Sequence of chain 1.A:
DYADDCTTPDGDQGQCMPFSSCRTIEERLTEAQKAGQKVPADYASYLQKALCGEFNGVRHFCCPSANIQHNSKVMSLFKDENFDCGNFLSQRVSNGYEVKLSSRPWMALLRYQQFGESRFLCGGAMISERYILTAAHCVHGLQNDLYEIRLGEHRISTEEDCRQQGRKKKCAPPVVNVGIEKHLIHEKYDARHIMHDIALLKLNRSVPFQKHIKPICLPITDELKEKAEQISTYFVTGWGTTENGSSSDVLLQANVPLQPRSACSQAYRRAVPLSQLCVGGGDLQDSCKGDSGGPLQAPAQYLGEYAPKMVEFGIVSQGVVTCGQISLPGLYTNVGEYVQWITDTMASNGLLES

This protein binds this small molecule.
Small molecule (SMILES): CC(=O)N[C@@H]1[C@@H](O)[C@H](O)[C@@H](CO)O[C@H]1O

Binding-site contacts:
Ligand atom O7 contacts residue ASN270 of chain 1.A at 4.5 Å.
Ligand atom O5 contacts residue ASN270 of chain 1.A at 2.2 Å (h-bond).
Ligand atom O7 contacts residue THR348 of chain 1.A at 3.4 Å.
Ligand atom C7 contacts residue ASN270 of chain 1.A at 4.2 Å.
Ligand atom N2 contacts residue ASN270 of chain 1.A at 3.2 Å (h-bond).
Ligand atom C8 contacts residue VAL346 of chain 1.A at 4.2 Å (hydrophobic).
Ligand atom N2 contacts residue THR268 of chain 1.A at 4.5 Å.
Ligand atom C7 contacts residue THR348 of chain 1.A at 4.4 Å.
Ligand atom C7 contacts residue THR268 of chain 1.A at 4.2 Å.
Ligand atom C1 contacts residue GLU269 of chain 1.A at 3.5 Å.
Ligand atom C2 contacts residue GLU269 of chain 1.A at 3.9 Å.
Ligand atom C8 contacts residue THR268 of chain 1.A at 4.0 Å.
Ligand atom C3 contacts residue GLU269 of chain 1.A at 4.3 Å.
Ligand atom C4 contacts residue ASN270 of chain 1.A at 4.2 Å.
Ligand atom O7 contacts residue THR268 of chain 1.A at 4.1 Å.
Ligand atom C1 contacts residue ASN270 of chain 1.A at 1.4 Å.
Ligand atom N2 contacts residue GLU269 of chain 1.A at 3.4 Å (salt-bridge).
Ligand atom C3 contacts residue ASN270 of chain 1.A at 3.9 Å.
Ligand atom C2 contacts residue ASN270 of chain 1.A at 2.5 Å.
Ligand atom O7 contacts residue VAL347 of chain 1.A at 3.9 Å.
Ligand atom C5 contacts residue ASN270 of chain 1.A at 3.5 Å.